The protein below binds the small molecule below.
Small molecule (SMILES): CCC(CC)[C@H](NC(C)=O)[C@@H]1[C@H](O)[C@@H](C(=O)O)C[C@H]1NC(=N)N

Binding-site contacts:
Ligand atom C37 contacts residue ARG154 of chain 1.L at 3.6 Å.
Ligand atom N30 contacts residue TRP108 of chain 1.L at 3.1 Å (h-bond).
Ligand atom C38 contacts residue ALA176 of chain 1.L at 3.8 Å (hydrophobic).
Ligand atom C2 contacts residue TYR340 of chain 1.L at 3.9 Å (hydrophobic).
Ligand atom C6 contacts residue TYR340 of chain 1.L at 2.9 Å (hydrophobic).
Ligand atom C4 contacts residue ASP80 of chain 1.L at 3.8 Å.
Ligand atom N30 contacts residue LEU63 of chain 1.L at 3.9 Å.
Ligand atom C39 contacts residue GLU206 of chain 1.L at 3.0 Å.
Ligand atom C36 contacts residue GLU206 of chain 1.L at 3.4 Å.
Ligand atom O8 contacts residue ARG47 of chain 1.L at 2.9 Å (salt-bridge).
Ligand atom C4 contacts residue TYR340 of chain 1.L at 3.6 Å (hydrophobic).
Ligand atom C39 contacts residue ARG223 of chain 1.L at 3.7 Å.
Ligand atom C1 contacts residue GLU48 of chain 1.L at 3.8 Å.
Ligand atom N30 contacts residue GLU48 of chain 1.L at 3.7 Å.
Ligand atom O8 contacts residue ARG305 of chain 1.L at 2.9 Å (salt-bridge).
Ligand atom C3 contacts residue TYR340 of chain 1.L at 3.5 Å (hydrophobic).
Ligand atom O7 contacts residue ARG305 of chain 1.L at 3.0 Å (salt-bridge).
Ligand atom N27 contacts residue ARG85 of chain 1.L at 3.6 Å.
Ligand atom N27 contacts residue ASP80 of chain 1.L at 3.2 Å (salt-bridge).
Ligand atom C1 contacts residue ASP80 of chain 1.L at 3.3 Å.
Ligand atom C6 contacts residue ARG47 of chain 1.L at 3.9 Å.
Ligand atom C6 contacts residue ARG305 of chain 1.L at 3.6 Å.
Ligand atom N27 contacts residue GLU48 of chain 1.L at 3.7 Å.
Ligand atom C1 contacts residue TYR340 of chain 1.L at 3.3 Å (hydrophobic).
Ligand atom C2 contacts residue ASP80 of chain 1.L at 3.3 Å.
Ligand atom O8 contacts residue TYR340 of chain 1.L at 3.1 Å (h-bond).
Ligand atom N30 contacts residue GLU157 of chain 1.L at 3.3 Å (salt-bridge).
Ligand atom C1 contacts residue ARG47 of chain 1.L at 3.7 Å.
Ligand atom C5 contacts residue TYR340 of chain 1.L at 3.5 Å (hydrophobic).
Ligand atom O14 contacts residue ARG81 of chain 1.L at 3.4 Å (salt-bridge).
Ligand atom O9 contacts residue ASP80 of chain 1.L at 2.9 Å (salt-bridge).
Ligand atom C36 contacts residue GLU207 of chain 1.L at 3.8 Å.
Ligand atom O7 contacts residue ARG223 of chain 1.L at 3.1 Å (salt-bridge).
Ligand atom O7 contacts residue TYR340 of chain 1.L at 3.1 Å (h-bond).
Ligand atom C5 contacts residue ASP80 of chain 1.L at 3.7 Å.
Ligand atom O14 contacts residue ASP80 of chain 1.L at 3.7 Å.
Ligand atom C15 contacts residue ARG154 of chain 1.L at 3.5 Å.
Ligand atom C6 contacts residue ARG223 of chain 1.L at 3.9 Å.
Ligand atom C26 contacts residue GLU48 of chain 1.L at 3.6 Å.
Ligand atom N25 contacts residue GLU48 of chain 1.L at 3.9 Å.

Sequence of chain 1.L:
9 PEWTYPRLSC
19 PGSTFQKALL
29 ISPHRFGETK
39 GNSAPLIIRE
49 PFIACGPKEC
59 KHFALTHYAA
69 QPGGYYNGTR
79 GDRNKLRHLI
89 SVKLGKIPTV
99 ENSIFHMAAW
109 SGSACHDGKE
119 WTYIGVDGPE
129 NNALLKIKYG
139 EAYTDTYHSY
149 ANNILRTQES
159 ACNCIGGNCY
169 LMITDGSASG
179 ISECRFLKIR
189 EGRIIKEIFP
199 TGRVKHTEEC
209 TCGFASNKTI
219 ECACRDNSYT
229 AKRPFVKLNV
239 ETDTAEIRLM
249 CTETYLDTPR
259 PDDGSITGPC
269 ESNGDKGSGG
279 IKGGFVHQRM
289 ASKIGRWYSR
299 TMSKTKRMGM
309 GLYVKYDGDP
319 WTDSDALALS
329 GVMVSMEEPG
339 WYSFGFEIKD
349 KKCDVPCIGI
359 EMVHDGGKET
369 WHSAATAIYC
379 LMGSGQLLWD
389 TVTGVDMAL